Sequence of chain 1.F:
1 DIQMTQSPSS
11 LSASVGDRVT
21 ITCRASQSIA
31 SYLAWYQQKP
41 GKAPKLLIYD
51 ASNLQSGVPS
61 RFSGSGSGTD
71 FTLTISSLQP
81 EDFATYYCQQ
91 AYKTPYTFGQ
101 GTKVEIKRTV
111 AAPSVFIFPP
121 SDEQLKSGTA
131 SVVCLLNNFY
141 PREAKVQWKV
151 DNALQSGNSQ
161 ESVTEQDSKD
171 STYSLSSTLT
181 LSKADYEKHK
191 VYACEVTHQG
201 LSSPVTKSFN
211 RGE

The small molecule below binds the protein below.
Small molecule (SMILES): CC(=O)N[C@@H]1[C@@H](O)[C@H](O)[C@@H](CO)O[C@H]1O

Binding-site contacts:
Ligand atom O6 contacts residue VAL240 of chain 1.A at 3.1 Å (h-bond).
Ligand atom O7 contacts residue ASN61 of chain 1.A at 3.4 Å (h-bond).
Ligand atom C5 contacts residue ASN61 of chain 1.A at 3.1 Å.
Ligand atom C3 contacts residue ASN61 of chain 1.A at 3.6 Å.
Ligand atom C7 contacts residue ARG242 of chain 1.A at 4.0 Å.
Ligand atom C4 contacts residue ASN61 of chain 1.A at 3.7 Å.
Ligand atom C2 contacts residue SER67 of chain 1.F at 4.2 Å.
Ligand atom C7 contacts residue ASN61 of chain 1.A at 3.2 Å.
Ligand atom C2 contacts residue ASN61 of chain 1.A at 2.5 Å.
Ligand atom N2 contacts residue ASN61 of chain 1.A at 3.4 Å (h-bond).
Ligand atom O7 contacts residue ARG242 of chain 1.A at 3.1 Å (salt-bridge).
Ligand atom C8 contacts residue ASN62 of chain 1.A at 3.8 Å.
Ligand atom N2 contacts residue SER67 of chain 1.F at 4.4 Å.
Ligand atom O3 contacts residue SER67 of chain 1.F at 4.0 Å.
Ligand atom C7 contacts residue SER67 of chain 1.F at 3.8 Å.
Ligand atom C7 contacts residue ASN62 of chain 1.A at 4.5 Å.
Ligand atom C6 contacts residue ASN61 of chain 1.A at 3.1 Å.
Ligand atom O6 contacts residue ASN61 of chain 1.A at 3.4 Å (h-bond).
Ligand atom C1 contacts residue ASN61 of chain 1.A at 1.4 Å.
Ligand atom C6 contacts residue VAL240 of chain 1.A at 3.7 Å (hydrophobic).
Ligand atom O7 contacts residue SER67 of chain 1.F at 2.7 Å (h-bond).
Ligand atom O5 contacts residue ASN61 of chain 1.A at 2.3 Å (h-bond).
Ligand atom C8 contacts residue ASN61 of chain 1.A at 3.6 Å.

Sequence of chain 1.A:
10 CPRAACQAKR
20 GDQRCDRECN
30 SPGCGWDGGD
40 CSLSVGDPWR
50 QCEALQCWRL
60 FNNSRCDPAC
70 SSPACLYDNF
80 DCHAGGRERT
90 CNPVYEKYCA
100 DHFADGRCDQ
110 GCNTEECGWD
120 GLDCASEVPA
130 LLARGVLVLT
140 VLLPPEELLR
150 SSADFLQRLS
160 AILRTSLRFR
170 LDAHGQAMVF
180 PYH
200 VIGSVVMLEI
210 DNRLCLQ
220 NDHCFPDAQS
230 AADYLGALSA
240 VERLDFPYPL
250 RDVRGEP